Sequence of chain 1.A:
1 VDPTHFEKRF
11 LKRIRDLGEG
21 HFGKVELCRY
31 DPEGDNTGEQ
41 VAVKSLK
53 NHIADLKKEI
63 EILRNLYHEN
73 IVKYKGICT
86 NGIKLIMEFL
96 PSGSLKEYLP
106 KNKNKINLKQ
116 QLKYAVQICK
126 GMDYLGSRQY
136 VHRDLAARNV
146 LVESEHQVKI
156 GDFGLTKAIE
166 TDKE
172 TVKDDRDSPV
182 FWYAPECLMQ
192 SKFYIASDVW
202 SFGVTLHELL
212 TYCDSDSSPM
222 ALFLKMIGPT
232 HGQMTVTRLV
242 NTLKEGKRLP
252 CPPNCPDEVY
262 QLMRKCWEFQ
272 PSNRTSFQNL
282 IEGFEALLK

A small-molecule ligand and the protein it binds are described below.
Small molecule (SMILES): COc1cc(F)c(-c2nc3c(NCC4CCNCC4)c(Cl)cnc3[nH]2)cc1OC

Binding-site contacts:
Ligand atom N20 contacts residue GLU93 of chain 1.A at 3.6 Å.
Ligand atom F11 contacts residue PHE94 of chain 1.A at 3.5 Å.
Ligand atom C14 contacts residue LEU95 of chain 1.A at 3.6 Å (hydrophobic).
Ligand atom C7 contacts residue ARG15 of chain 1.A at 3.9 Å.
Ligand atom C14 contacts residue PHE94 of chain 1.A at 3.7 Å (hydrophobic).
Ligand atom F11 contacts residue GLY98 of chain 1.A at 3.2 Å.
Ligand atom C18 contacts residue LEU146 of chain 1.A at 3.6 Å (hydrophobic).
Ligand atom N20 contacts residue LEU95 of chain 1.A at 2.9 Å (h-bond).
Ligand atom N26 contacts residue ARG143 of chain 1.A at 2.6 Å (salt-bridge).
Ligand atom N21 contacts residue VAL25 of chain 1.A at 3.8 Å.
Ligand atom C27 contacts residue ARG143 of chain 1.A at 3.7 Å.
Ligand atom C17 contacts residue LEU146 of chain 1.A at 3.8 Å (hydrophobic).
Ligand atom C15 contacts residue LEU146 of chain 1.A at 3.8 Å (hydrophobic).
Ligand atom N26 contacts residue ASN144 of chain 1.A at 3.1 Å (h-bond).
Ligand atom O2 contacts residue LEU17 of chain 1.A at 3.4 Å (h-bond).
Ligand atom C27 contacts residue ASP157 of chain 1.A at 3.7 Å.
Ligand atom C12 contacts residue LEU95 of chain 1.A at 3.8 Å (hydrophobic).
Ligand atom N13 contacts residue PHE94 of chain 1.A at 3.4 Å.
Ligand atom O9 contacts residue GLU102 of chain 1.A at 3.6 Å.
Ligand atom C1 contacts residue GLU102 of chain 1.A at 3.5 Å.
Ligand atom N13 contacts residue LEU95 of chain 1.A at 2.8 Å (h-bond).
Ligand atom C19 contacts residue ALA42 of chain 1.A at 3.4 Å (hydrophobic).
Ligand atom C19 contacts residue GLU93 of chain 1.A at 3.0 Å.
Ligand atom F11 contacts residue PRO96 of chain 1.A at 3.1 Å.
Ligand atom N20 contacts residue PHE94 of chain 1.A at 3.5 Å.
Ligand atom C25 contacts residue ARG143 of chain 1.A at 3.5 Å.
Ligand atom CL contacts residue ALA42 of chain 1.A at 3.7 Å.
Ligand atom C7 contacts residue GLY98 of chain 1.A at 3.5 Å.
Ligand atom C18 contacts residue ALA42 of chain 1.A at 3.4 Å (hydrophobic).
Ligand atom F11 contacts residue LEU95 of chain 1.A at 2.7 Å.
Ligand atom C27 contacts residue ASN144 of chain 1.A at 3.2 Å.
Ligand atom C5 contacts residue GLY98 of chain 1.A at 3.4 Å.
Ligand atom O2 contacts residue GLU102 of chain 1.A at 3.8 Å.
Ligand atom C6 contacts residue LEU95 of chain 1.A at 3.8 Å (hydrophobic).
Ligand atom C4 contacts residue LEU17 of chain 1.A at 3.8 Å (hydrophobic).
Ligand atom C1 contacts residue LEU17 of chain 1.A at 3.3 Å (hydrophobic).
Ligand atom C19 contacts residue LEU95 of chain 1.A at 3.7 Å (hydrophobic).
Ligand atom CL contacts residue MET92 of chain 1.A at 3.3 Å.
Ligand atom N16 contacts residue LEU146 of chain 1.A at 3.9 Å.
Ligand atom C6 contacts residue GLY98 of chain 1.A at 3.1 Å.